Sequence of chain 50.C:
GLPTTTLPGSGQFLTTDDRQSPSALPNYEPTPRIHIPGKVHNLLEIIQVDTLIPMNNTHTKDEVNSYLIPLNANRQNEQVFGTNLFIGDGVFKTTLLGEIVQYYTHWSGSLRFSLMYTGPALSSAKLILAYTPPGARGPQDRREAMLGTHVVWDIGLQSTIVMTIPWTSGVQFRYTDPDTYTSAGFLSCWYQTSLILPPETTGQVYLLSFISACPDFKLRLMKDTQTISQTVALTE

The small molecule below binds the protein below.
Small molecule (SMILES): Cc1cc(CCCCCCCOc2ccc(C3=N[C@@H](C)CO3)cc2)on1

Binding-site contacts:
Ligand atom N2 contacts residue PHE186 of chain 50.A at 3.7 Å.
Ligand atom C5C contacts residue TYR128 of chain 50.A at 3.5 Å (hydrophobic).
Ligand atom C6C contacts residue MET221 of chain 50.A at 3.7 Å (hydrophobic).
Ligand atom C3C contacts residue TYR128 of chain 50.A at 3.9 Å (hydrophobic).
Ligand atom O1B contacts residue MET221 of chain 50.A at 3.4 Å.
Ligand atom C2B contacts residue MET221 of chain 50.A at 3.5 Å (hydrophobic).
Ligand atom C6C contacts residue VAL191 of chain 50.A at 3.2 Å (hydrophobic).
Ligand atom O1 contacts residue VAL188 of chain 50.A at 3.8 Å.
Ligand atom C31 contacts residue ALA150 of chain 50.A at 3.5 Å (hydrophobic).
Ligand atom N2 contacts residue ALA24 of chain 50.C at 3.4 Å.
Ligand atom C6B contacts residue TYR197 of chain 50.A at 3.6 Å (hydrophobic).
Ligand atom C3 contacts residue PRO174 of chain 50.A at 3.8 Å (hydrophobic).
Ligand atom C31 contacts residue PRO174 of chain 50.A at 3.4 Å (hydrophobic).
Ligand atom C2C contacts residue VAL188 of chain 50.A at 3.2 Å (hydrophobic).
Ligand atom C7C contacts residue TYR128 of chain 50.A at 3.6 Å (hydrophobic).
Ligand atom O1B contacts residue TYR128 of chain 50.A at 3.9 Å.
Ligand atom C4B contacts residue LEU106 of chain 50.A at 3.7 Å (hydrophobic).
Ligand atom C5 contacts residue TYR152 of chain 50.A at 3.8 Å (hydrophobic).
Ligand atom C5C contacts residue ILE104 of chain 50.A at 3.8 Å (hydrophobic).
Ligand atom C4 contacts residue MET224 of chain 50.A at 3.8 Å (hydrophobic).
Ligand atom C4 contacts residue PHE186 of chain 50.A at 3.6 Å (hydrophobic).
Ligand atom C4 contacts residue TYR152 of chain 50.A at 3.9 Å (hydrophobic).
Ligand atom C5B contacts residue TYR197 of chain 50.A at 3.7 Å (hydrophobic).
Ligand atom C4C contacts residue TYR152 of chain 50.A at 3.8 Å (hydrophobic).
Ligand atom C3 contacts residue PHE186 of chain 50.A at 3.8 Å (hydrophobic).
Ligand atom O1 contacts residue PHE186 of chain 50.A at 3.5 Å.
Ligand atom C4A contacts residue ASN219 of chain 50.A at 3.5 Å.
Ligand atom C5B contacts residue LEU106 of chain 50.A at 3.5 Å (hydrophobic).
Ligand atom O1 contacts residue TYR152 of chain 50.A at 3.9 Å.
Ligand atom C5 contacts residue PHE186 of chain 50.A at 3.5 Å (hydrophobic).
Ligand atom C3C contacts residue VAL188 of chain 50.A at 3.3 Å (hydrophobic).
Ligand atom C3B contacts residue MET221 of chain 50.A at 3.8 Å (hydrophobic).
Ligand atom C31 contacts residue VAL176 of chain 50.A at 3.3 Å (hydrophobic).
Ligand atom N3A contacts residue ASN219 of chain 50.A at 3.0 Å (h-bond).
Ligand atom C7C contacts residue TYR197 of chain 50.A at 3.8 Å (hydrophobic).
Ligand atom C6B contacts residue LEU106 of chain 50.A at 3.9 Å (hydrophobic).
Ligand atom C1B contacts residue MET221 of chain 50.A at 3.8 Å (hydrophobic).
Ligand atom CM1 contacts residue SER107 of chain 50.A at 3.9 Å.
Ligand atom C31 contacts residue SER175 of chain 50.A at 3.6 Å.
Ligand atom O1 contacts residue ALA24 of chain 50.C at 3.6 Å.

Sequence of chain 50.A:
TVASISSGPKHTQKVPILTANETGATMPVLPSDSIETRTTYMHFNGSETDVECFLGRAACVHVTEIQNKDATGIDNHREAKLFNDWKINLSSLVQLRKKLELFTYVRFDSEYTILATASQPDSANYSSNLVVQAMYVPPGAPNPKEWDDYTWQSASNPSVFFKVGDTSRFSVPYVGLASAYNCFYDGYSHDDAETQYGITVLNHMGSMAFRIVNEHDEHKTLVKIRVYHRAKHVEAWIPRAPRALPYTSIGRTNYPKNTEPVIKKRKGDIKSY